Binding-site contacts:
Ligand atom C3 contacts residue ASN253 of chain 1.A at 3.6 Å.
Ligand atom C8 contacts residue THR239 of chain 1.A at 4.0 Å.
Ligand atom C5 contacts residue ASN253 of chain 1.A at 3.6 Å.
Ligand atom C2 contacts residue THR255 of chain 1.A at 4.3 Å.
Ligand atom C4 contacts residue ASN253 of chain 1.A at 4.1 Å.
Ligand atom C7 contacts residue ASN253 of chain 1.A at 3.4 Å.
Ligand atom C8 contacts residue MET240 of chain 1.A at 4.1 Å (hydrophobic).
Ligand atom O7 contacts residue ASN253 of chain 1.A at 3.5 Å (h-bond).
Ligand atom C1 contacts residue ASN253 of chain 1.A at 1.4 Å.
Ligand atom C1 contacts residue THR255 of chain 1.A at 3.4 Å.
Ligand atom N2 contacts residue THR255 of chain 1.A at 4.3 Å.
Ligand atom N2 contacts residue ASN253 of chain 1.A at 2.7 Å (h-bond).
Ligand atom C2 contacts residue ASN253 of chain 1.A at 2.2 Å.
Ligand atom O5 contacts residue ASN253 of chain 1.A at 2.4 Å (h-bond).
Ligand atom O5 contacts residue THR255 of chain 1.A at 4.0 Å.
Ligand atom C5 contacts residue THR255 of chain 1.A at 4.3 Å.

This protein binds this small molecule.
Small molecule (SMILES): CC(=O)N[C@@H]1[C@@H](O)[C@H](O)[C@@H](CO)O[C@H]1O

Sequence of chain 1.A:
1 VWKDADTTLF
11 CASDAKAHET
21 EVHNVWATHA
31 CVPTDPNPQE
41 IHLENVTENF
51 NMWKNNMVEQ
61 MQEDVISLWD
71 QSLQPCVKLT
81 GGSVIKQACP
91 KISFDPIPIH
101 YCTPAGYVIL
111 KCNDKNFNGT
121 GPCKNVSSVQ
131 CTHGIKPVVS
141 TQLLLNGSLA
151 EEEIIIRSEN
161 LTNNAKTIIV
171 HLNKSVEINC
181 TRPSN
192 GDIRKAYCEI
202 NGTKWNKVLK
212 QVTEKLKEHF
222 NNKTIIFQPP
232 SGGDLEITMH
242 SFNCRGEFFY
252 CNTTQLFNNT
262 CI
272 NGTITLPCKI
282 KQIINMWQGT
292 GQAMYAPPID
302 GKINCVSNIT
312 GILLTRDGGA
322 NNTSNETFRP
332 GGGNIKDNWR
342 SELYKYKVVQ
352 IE